Binding-site contacts:
Ligand atom N20 contacts residue PRO104 of chain 6.A at 3.6 Å (h-bond).
Ligand atom O5 contacts residue ASN71 of chain 6.A at 3.5 Å (h-bond).
Ligand atom C18 contacts residue PRO104 of chain 6.A at 3.6 Å (hydrophobic).
Ligand atom O19 contacts residue PRO104 of chain 6.A at 3.2 Å (h-bond).
Ligand atom N7 contacts residue TYR54 of chain 7.A at 2.9 Å (h-bond).
Ligand atom N9 contacts residue HIS53 of chain 7.A at 4.0 Å.
Ligand atom C2 contacts residue GLU74 of chain 6.A at 4.0 Å.
Ligand atom N7 contacts residue LYS100 of chain 6.A at 3.7 Å.
Ligand atom N9 contacts residue TYR54 of chain 7.A at 3.6 Å.
Ligand atom C21 contacts residue PRO104 of chain 6.A at 3.1 Å (hydrophobic).
Ligand atom C24 contacts residue HIS53 of chain 7.A at 3.5 Å.
Ligand atom C35 contacts residue TYR15 of chain 4.A at 3.5 Å (hydrophobic).
Ligand atom O5 contacts residue GLU74 of chain 6.A at 4.0 Å.
Ligand atom C2 contacts residue TYR54 of chain 7.A at 3.5 Å (hydrophobic).
Ligand atom N1 contacts residue THR51 of chain 7.A at 3.2 Å.
Ligand atom C35 contacts residue PRO106 of chain 6.A at 2.8 Å (hydrophobic).
Ligand atom O5 contacts residue TYR54 of chain 7.A at 3.4 Å (h-bond).
Ligand atom C4 contacts residue LEU72 of chain 6.A at 3.6 Å (hydrophobic).
Ligand atom N3 contacts residue TYR54 of chain 7.A at 3.4 Å.
Ligand atom C10 contacts residue TYR54 of chain 7.A at 3.4 Å (hydrophobic).
Ligand atom N7 contacts residue ALA18 of chain 6.A at 3.9 Å.
Ligand atom C34 contacts residue PRO106 of chain 6.A at 3.4 Å (hydrophobic).
Ligand atom O5 contacts residue LEU73 of chain 6.A at 3.1 Å (h-bond).
Ligand atom C2 contacts residue VAL52 of chain 7.A at 3.9 Å (hydrophobic).
Ligand atom N3 contacts residue LEU72 of chain 6.A at 3.8 Å.
Ligand atom C6 contacts residue TYR54 of chain 7.A at 2.9 Å (hydrophobic).
Ligand atom N3 contacts residue GLU74 of chain 6.A at 3.4 Å (salt-bridge).
Ligand atom S28 contacts residue PRO106 of chain 6.A at 2.9 Å.
Ligand atom N1 contacts residue VAL52 of chain 7.A at 2.6 Å (h-bond).
Ligand atom N1 contacts residue GLU74 of chain 6.A at 3.1 Å (salt-bridge).
Ligand atom C4 contacts residue TYR54 of chain 7.A at 3.2 Å (hydrophobic).
Ligand atom C29 contacts residue PRO106 of chain 6.A at 3.6 Å (hydrophobic).
Ligand atom N11 contacts residue HIS53 of chain 7.A at 3.8 Å.
Ligand atom C23 contacts residue HIS53 of chain 7.A at 3.3 Å.
Ligand atom C17 contacts residue TYR54 of chain 7.A at 4.0 Å (hydrophobic).
Ligand atom O19 contacts residue ILE105 of chain 6.A at 3.2 Å.
Ligand atom N8 contacts residue TYR54 of chain 7.A at 3.7 Å.
Ligand atom N11 contacts residue TYR54 of chain 7.A at 3.6 Å.
Ligand atom C13 contacts residue ALA18 of chain 6.A at 3.4 Å (hydrophobic).
Ligand atom O5 contacts residue LEU72 of chain 6.A at 3.3 Å.

This protein binds this small molecule.
Small molecule (SMILES): Nc1nc(O)c2nn(-c3cccc(C(=O)NCc4ccccc4Sc4ccccc4CO)c3)nc2n1

Sequence of chain 4.A:
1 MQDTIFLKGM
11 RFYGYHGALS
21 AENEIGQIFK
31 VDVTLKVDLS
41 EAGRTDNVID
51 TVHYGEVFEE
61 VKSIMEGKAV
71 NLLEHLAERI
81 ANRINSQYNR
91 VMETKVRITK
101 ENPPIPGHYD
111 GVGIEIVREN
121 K

Sequence of chain 7.A:
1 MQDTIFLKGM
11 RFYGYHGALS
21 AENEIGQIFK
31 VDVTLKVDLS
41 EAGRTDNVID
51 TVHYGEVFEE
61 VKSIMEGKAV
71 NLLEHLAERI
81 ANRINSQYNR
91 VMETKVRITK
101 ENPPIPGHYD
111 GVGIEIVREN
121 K

Sequence of chain 6.A:
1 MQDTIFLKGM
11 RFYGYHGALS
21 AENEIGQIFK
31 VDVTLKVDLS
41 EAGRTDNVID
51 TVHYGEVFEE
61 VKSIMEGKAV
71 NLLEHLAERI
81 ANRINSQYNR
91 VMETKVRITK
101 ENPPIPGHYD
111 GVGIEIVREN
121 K